Sequence of chain 1.A:
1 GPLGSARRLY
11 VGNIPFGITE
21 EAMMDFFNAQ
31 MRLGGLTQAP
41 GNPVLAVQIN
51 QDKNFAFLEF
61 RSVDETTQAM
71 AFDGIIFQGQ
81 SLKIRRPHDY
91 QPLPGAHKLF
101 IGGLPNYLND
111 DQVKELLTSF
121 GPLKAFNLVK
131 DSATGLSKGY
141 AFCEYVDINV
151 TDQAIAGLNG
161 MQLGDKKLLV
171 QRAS

Binding-site contacts:
Ligand atom C1' contacts residue PHE57 of chain 1.A at 3.5 Å (hydrophobic).
Ligand atom N1 contacts residue PHE57 of chain 1.A at 3.5 Å.
Ligand atom O4 contacts residue HIS88 of chain 1.A at 3.3 Å (h-bond).
Ligand atom N1 contacts residue LYS53 of chain 1.A at 3.3 Å (salt-bridge).
Ligand atom OP2 contacts residue TYR10 of chain 1.A at 2.8 Å (h-bond).
Ligand atom O5' contacts residue TYR10 of chain 1.A at 3.3 Å (h-bond).
Ligand atom OP1 contacts residue SER132 of chain 1.B at 3.5 Å.
Ligand atom O4 contacts residue ARG85 of chain 1.A at 3.2 Å.
Ligand atom C4' contacts residue SO41 of chain 1.I at 3.4 Å.
Ligand atom OP1 contacts residue LYS83 of chain 1.A at 2.6 Å (salt-bridge).
Ligand atom C2 contacts residue LYS53 of chain 1.A at 3.1 Å.
Ligand atom C5' contacts residue TYR140 of chain 1.B at 3.3 Å (hydrophobic).
Ligand atom O3' contacts residue LYS53 of chain 1.A at 3.4 Å.
Ligand atom N3 contacts residue SO41 of chain 1.J at 3.4 Å (h-bond).
Ligand atom C2 contacts residue PHE142 of chain 1.B at 3.4 Å (hydrophobic).
Ligand atom OP2 contacts residue LYS138 of chain 1.B at 2.7 Å (salt-bridge).
Ligand atom C2' contacts residue SO41 of chain 1.I at 3.3 Å.
Ligand atom O2 contacts residue PHE57 of chain 1.A at 3.3 Å.
Ligand atom O2 contacts residue LYS53 of chain 1.A at 3.4 Å.
Ligand atom O4' contacts residue GLN48 of chain 1.A at 3.4 Å (h-bond).
Ligand atom O4 contacts residue GLN171 of chain 1.B at 2.8 Å (h-bond).
Ligand atom N3 contacts residue LYS53 of chain 1.A at 3.3 Å (salt-bridge).
Ligand atom O4 contacts residue ASP89 of chain 1.A at 3.0 Å (salt-bridge).
Ligand atom N3 contacts residue ALA173 of chain 1.B at 3.1 Å (h-bond).
Ligand atom C4' contacts residue TYR140 of chain 1.B at 3.4 Å (hydrophobic).
Ligand atom O2 contacts residue ARG8 of chain 1.A at 3.0 Å (salt-bridge).
Ligand atom BR contacts residue PHE100 of chain 1.B at 3.3 Å.
Ligand atom N3 contacts residue PHE142 of chain 1.B at 3.5 Å.
Ligand atom OP2 contacts residue SER132 of chain 1.B at 3.0 Å (h-bond).
Ligand atom O2 contacts residue ASN127 of chain 1.B at 3.0 Å (h-bond).
Ligand atom BR contacts residue GLN171 of chain 1.B at 3.3 Å.
Ligand atom O2 contacts residue HIS88 of chain 1.A at 3.0 Å (h-bond).
Ligand atom O4 contacts residue LYS98 of chain 1.B at 2.9 Å (salt-bridge).
Ligand atom N3 contacts residue ARG86 of chain 1.A at 3.2 Å (salt-bridge).
Ligand atom O2 contacts residue PRO87 of chain 1.A at 3.3 Å.
Ligand atom O4' contacts residue PHE57 of chain 1.A at 3.4 Å.
Ligand atom OP1 contacts residue LYS53 of chain 1.A at 2.9 Å (salt-bridge).
Ligand atom O4' contacts residue TYR10 of chain 1.A at 3.5 Å.
Ligand atom O4 contacts residue ARG8 of chain 1.A at 3.4 Å.
Ligand atom C4' contacts residue TYR140 of chain 1.B at 3.4 Å (hydrophobic).

The protein below binds the small molecule below.
Small molecule (SMILES): Nc1ccn([C@H]2C[C@H](O[P](=O)(O)OC[C@H]3O[C@@H](n4cc(Br)c(=O)[nH]c4=O)C[C@@H]3O[P](=O)(O)OC[C@H]3O[C@@H](n4ccc(=O)[nH]c4=O)C[C@@H]3O[P](=O)(O)OC[C@H]3O[C@@H](n4ccc(=O)[nH]c4=O)C[C@@H]3O[P](=O)(O)OC[C@H]3O[C@@H](n4ccc(=O)[nH]c4=O)C[C@@H]3O[P](=O)(O)OC[C@H]3O[C@@H](n4ccc(=O)[nH]c4=O)C[C@@H]3O)[C@@H](CO)O2)c(=O)n1

Sequence of chain 1.B:
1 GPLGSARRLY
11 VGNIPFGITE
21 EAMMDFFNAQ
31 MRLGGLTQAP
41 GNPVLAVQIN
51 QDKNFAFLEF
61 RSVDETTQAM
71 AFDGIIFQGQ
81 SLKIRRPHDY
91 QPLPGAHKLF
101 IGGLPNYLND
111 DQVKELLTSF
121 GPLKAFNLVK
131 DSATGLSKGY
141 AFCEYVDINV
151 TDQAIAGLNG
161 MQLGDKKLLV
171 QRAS